Sequence of chain 1.A:
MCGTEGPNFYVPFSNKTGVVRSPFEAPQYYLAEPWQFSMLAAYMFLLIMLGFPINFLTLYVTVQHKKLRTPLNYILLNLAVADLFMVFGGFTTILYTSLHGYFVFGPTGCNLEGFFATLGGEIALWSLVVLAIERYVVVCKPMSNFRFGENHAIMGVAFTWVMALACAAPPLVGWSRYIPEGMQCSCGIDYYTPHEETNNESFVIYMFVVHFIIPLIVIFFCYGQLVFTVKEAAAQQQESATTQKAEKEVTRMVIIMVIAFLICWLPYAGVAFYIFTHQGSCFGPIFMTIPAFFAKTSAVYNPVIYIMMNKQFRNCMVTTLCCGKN

Binding-site contacts:
Ligand atom C20 contacts residue LYS297 of chain 1.A at 4.2 Å.
Ligand atom C17 contacts residue TRP266 of chain 1.A at 3.8 Å (hydrophobic).
Ligand atom C7 contacts residue MET208 of chain 1.A at 3.6 Å (hydrophobic).
Ligand atom C20 contacts residue ALA118 of chain 1.A at 3.3 Å (hydrophobic).
Ligand atom C11 contacts residue TYR269 of chain 1.A at 4.2 Å (hydrophobic).
Ligand atom C6 contacts residue MET208 of chain 1.A at 3.9 Å (hydrophobic).
Ligand atom C16 contacts residue HIS212 of chain 1.A at 3.8 Å.
Ligand atom C19 contacts residue GLU123 of chain 1.A at 3.5 Å.
Ligand atom C16 contacts residue MET208 of chain 1.A at 3.6 Å (hydrophobic).
Ligand atom C18 contacts residue MET208 of chain 1.A at 4.3 Å (hydrophobic).
Ligand atom C14 contacts residue LYS297 of chain 1.A at 2.4 Å.
Ligand atom C3 contacts residue PHE209 of chain 1.A at 3.8 Å (hydrophobic).
Ligand atom C19 contacts residue TRP266 of chain 1.A at 3.8 Å (hydrophobic).
Ligand atom C13 contacts residue TYR269 of chain 1.A at 4.2 Å (hydrophobic).
Ligand atom C2 contacts residue ALA270 of chain 1.A at 3.8 Å (hydrophobic).
Ligand atom C3 contacts residue ALA270 of chain 1.A at 4.4 Å (hydrophobic).
Ligand atom C4 contacts residue ALA273 of chain 1.A at 3.9 Å (hydrophobic).
Ligand atom C15 contacts residue LYS297 of chain 1.A at 1.3 Å.
Ligand atom C9 contacts residue TRP266 of chain 1.A at 3.8 Å (hydrophobic).
Ligand atom C14 contacts residue TYR269 of chain 1.A at 3.9 Å (hydrophobic).
Ligand atom C12 contacts residue TYR269 of chain 1.A at 3.5 Å (hydrophobic).
Ligand atom C14 contacts residue GLU182 of chain 1.A at 4.2 Å.
Ligand atom C20 contacts residue MET87 of chain 1.A at 3.5 Å (hydrophobic).
Ligand atom C15 contacts residue ALA118 of chain 1.A at 4.4 Å (hydrophobic).
Ligand atom C10 contacts residue TYR269 of chain 1.A at 3.8 Å (hydrophobic).
Ligand atom C13 contacts residue LYS297 of chain 1.A at 3.6 Å.
Ligand atom C2 contacts residue PHE213 of chain 1.A at 4.1 Å (hydrophobic).
Ligand atom C16 contacts residue PHE213 of chain 1.A at 4.1 Å (hydrophobic).
Ligand atom C3 contacts residue MET208 of chain 1.A at 4.1 Å (hydrophobic).
Ligand atom C18 contacts residue ILE190 of chain 1.A at 4.4 Å (hydrophobic).
Ligand atom C4 contacts residue MET208 of chain 1.A at 4.3 Å (hydrophobic).
Ligand atom C10 contacts residue TRP266 of chain 1.A at 4.1 Å (hydrophobic).
Ligand atom C8 contacts residue TRP266 of chain 1.A at 4.2 Å (hydrophobic).
Ligand atom C20 contacts residue THR119 of chain 1.A at 4.3 Å.
Ligand atom C8 contacts residue TYR269 of chain 1.A at 4.2 Å (hydrophobic).
Ligand atom C11 contacts residue TRP266 of chain 1.A at 4.3 Å (hydrophobic).
Ligand atom C19 contacts residue THR119 of chain 1.A at 4.1 Å.
Ligand atom C17 contacts residue TYR269 of chain 1.A at 3.9 Å (hydrophobic).
Ligand atom C5 contacts residue MET208 of chain 1.A at 4.2 Å (hydrophobic).
Ligand atom C18 contacts residue TYR192 of chain 1.A at 4.0 Å (hydrophobic).

The small molecule below binds the protein below.
Small molecule (SMILES): CC1=C(/C=C/C(C)=C/C=C/C(C)=C/C=O)C(C)(C)CCC1